This small molecule binds to this protein.
Small molecule (SMILES): CCCCCCCCCCO[C@@H]1O[C@H](CO)[C@@H](O[C@H]2O[C@H](CO)[C@@H](O)[C@H](O)[C@H]2O)[C@H](O)[C@H]1O

Sequence of chain 1.B:
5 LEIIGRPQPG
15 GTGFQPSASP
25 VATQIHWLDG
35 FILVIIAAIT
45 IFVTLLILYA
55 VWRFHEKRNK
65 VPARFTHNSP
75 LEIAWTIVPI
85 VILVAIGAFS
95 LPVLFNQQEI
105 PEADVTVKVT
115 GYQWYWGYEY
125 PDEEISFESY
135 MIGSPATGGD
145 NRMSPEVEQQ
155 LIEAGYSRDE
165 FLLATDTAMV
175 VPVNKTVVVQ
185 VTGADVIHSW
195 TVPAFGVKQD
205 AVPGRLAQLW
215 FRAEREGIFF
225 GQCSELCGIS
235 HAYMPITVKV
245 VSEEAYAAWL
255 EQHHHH

Binding-site contacts:
Ligand atom C18 contacts residue PHE69 of chain 1.B at 3.9 Å (hydrophobic).
Ligand atom C1 contacts residue ASN72 of chain 1.B at 4.1 Å.
Ligand atom O61 contacts residue ASN72 of chain 1.B at 3.1 Å (h-bond).
Ligand atom C57 contacts residue ASN72 of chain 1.B at 4.0 Å.
Ligand atom C40 contacts residue PHE46 of chain 1.B at 3.9 Å (hydrophobic).
Ligand atom C4 contacts residue ASN72 of chain 1.B at 4.0 Å.
Ligand atom C19 contacts residue TRP371 of chain 1.A at 3.6 Å (hydrophobic).
Ligand atom C37 contacts residue LEU50 of chain 1.B at 4.1 Å (hydrophobic).
Ligand atom C40 contacts residue PHE364 of chain 1.A at 4.1 Å (hydrophobic).
Ligand atom C31 contacts residue ALA368 of chain 1.A at 4.1 Å (hydrophobic).
Ligand atom C43 contacts residue TRP79 of chain 1.B at 3.7 Å (hydrophobic).
Ligand atom C4 contacts residue PHE69 of chain 1.B at 3.8 Å (hydrophobic).
Ligand atom C37 contacts residue TRP79 of chain 1.B at 3.6 Å (hydrophobic).
Ligand atom C18 contacts residue LEU75 of chain 1.B at 4.2 Å (hydrophobic).
Ligand atom C28 contacts residue TRP371 of chain 1.A at 3.7 Å (hydrophobic).
Ligand atom C40 contacts residue LEU50 of chain 1.B at 4.0 Å (hydrophobic).
Ligand atom C6 contacts residue ASN72 of chain 1.B at 3.6 Å.
Ligand atom C22 contacts residue TRP371 of chain 1.A at 3.6 Å (hydrophobic).
Ligand atom C43 contacts residue PHE364 of chain 1.A at 3.8 Å (hydrophobic).
Ligand atom C31 contacts residue ILE367 of chain 1.A at 3.9 Å (hydrophobic).
Ligand atom C37 contacts residue PHE364 of chain 1.A at 3.7 Å (hydrophobic).
Ligand atom C31 contacts residue TRP79 of chain 1.B at 4.0 Å (hydrophobic).
Ligand atom C22 contacts residue LEU75 of chain 1.B at 3.7 Å (hydrophobic).
Ligand atom O5 contacts residue ASN72 of chain 1.B at 2.9 Å (h-bond).
Ligand atom C25 contacts residue LEU75 of chain 1.B at 3.9 Å (hydrophobic).
Ligand atom O16 contacts residue ASN72 of chain 1.B at 3.3 Å (h-bond).
Ligand atom C57 contacts residue HIS71 of chain 1.B at 3.2 Å.
Ligand atom C28 contacts residue ILE367 of chain 1.A at 4.0 Å (hydrophobic).
Ligand atom C57 contacts residue PHE69 of chain 1.B at 3.6 Å (hydrophobic).
Ligand atom C31 contacts residue PHE364 of chain 1.A at 4.0 Å (hydrophobic).
Ligand atom C19 contacts residue LEU75 of chain 1.B at 3.8 Å (hydrophobic).
Ligand atom C18 contacts residue TRP371 of chain 1.A at 4.0 Å (hydrophobic).
Ligand atom C28 contacts residue ALA368 of chain 1.A at 4.2 Å (hydrophobic).
Ligand atom C34 contacts residue ILE367 of chain 1.A at 4.1 Å (hydrophobic).
Ligand atom O5 contacts residue PHE69 of chain 1.B at 4.2 Å.
Ligand atom C43 contacts residue PHE46 of chain 1.B at 4.2 Å (hydrophobic).
Ligand atom O61 contacts residue HIS71 of chain 1.B at 2.9 Å (h-bond).
Ligand atom C25 contacts residue TRP371 of chain 1.A at 3.9 Å (hydrophobic).
Ligand atom C34 contacts residue LEU50 of chain 1.B at 3.6 Å (hydrophobic).
Ligand atom C18 contacts residue ASN72 of chain 1.B at 4.0 Å.

Sequence of chain 1.A:
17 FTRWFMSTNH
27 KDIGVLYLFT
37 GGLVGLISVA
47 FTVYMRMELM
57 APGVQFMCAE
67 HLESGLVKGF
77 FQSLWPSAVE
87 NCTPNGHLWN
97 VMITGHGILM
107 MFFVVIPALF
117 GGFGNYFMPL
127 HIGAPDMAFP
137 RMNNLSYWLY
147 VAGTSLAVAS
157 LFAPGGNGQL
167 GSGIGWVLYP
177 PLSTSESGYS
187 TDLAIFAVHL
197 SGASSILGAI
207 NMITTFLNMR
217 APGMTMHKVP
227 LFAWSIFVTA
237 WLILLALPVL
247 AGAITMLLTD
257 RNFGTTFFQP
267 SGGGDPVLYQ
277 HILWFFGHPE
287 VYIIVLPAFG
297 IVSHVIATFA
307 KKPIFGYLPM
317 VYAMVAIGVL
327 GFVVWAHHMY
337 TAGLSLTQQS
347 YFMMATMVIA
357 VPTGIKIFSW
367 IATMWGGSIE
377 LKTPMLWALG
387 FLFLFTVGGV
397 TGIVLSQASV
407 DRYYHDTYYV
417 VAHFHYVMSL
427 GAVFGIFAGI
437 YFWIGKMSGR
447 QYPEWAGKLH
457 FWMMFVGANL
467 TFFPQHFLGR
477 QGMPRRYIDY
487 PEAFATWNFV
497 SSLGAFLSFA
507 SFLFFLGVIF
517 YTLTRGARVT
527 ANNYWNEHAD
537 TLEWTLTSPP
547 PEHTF